This protein binds this small molecule.
Small molecule (SMILES): CC(=O)N[C@@H]1[C@@H](O)[C@H](O)[C@@H](CO)O[C@H]1O

Binding-site contacts:
Ligand atom C8 contacts residue VAL606 of chain 1.J at 3.8 Å (hydrophobic).
Ligand atom N2 contacts residue VAL312 of chain 1.B at 3.8 Å.
Ligand atom C7 contacts residue ASN49 of chain 1.B at 3.1 Å.
Ligand atom C3 contacts residue ASN49 of chain 1.B at 3.8 Å.
Ligand atom C7 contacts residue VAL312 of chain 1.B at 4.2 Å (hydrophobic).
Ligand atom C5 contacts residue ASN49 of chain 1.B at 3.7 Å.
Ligand atom C8 contacts residue SER48 of chain 1.B at 3.9 Å.
Ligand atom N2 contacts residue ASN49 of chain 1.B at 2.8 Å (h-bond).
Ligand atom C8 contacts residue VAL312 of chain 1.B at 3.6 Å (hydrophobic).
Ligand atom O7 contacts residue SER48 of chain 1.B at 4.5 Å.
Ligand atom C1 contacts residue ASN49 of chain 1.B at 1.5 Å.
Ligand atom C8 contacts residue ASN49 of chain 1.B at 4.2 Å.
Ligand atom C2 contacts residue ASN49 of chain 1.B at 2.5 Å.
Ligand atom O5 contacts residue ASN49 of chain 1.B at 2.4 Å (h-bond).
Ligand atom O7 contacts residue ASN49 of chain 1.B at 3.1 Å (h-bond).
Ligand atom C4 contacts residue ASN49 of chain 1.B at 4.2 Å.

Sequence of chain 1.J:
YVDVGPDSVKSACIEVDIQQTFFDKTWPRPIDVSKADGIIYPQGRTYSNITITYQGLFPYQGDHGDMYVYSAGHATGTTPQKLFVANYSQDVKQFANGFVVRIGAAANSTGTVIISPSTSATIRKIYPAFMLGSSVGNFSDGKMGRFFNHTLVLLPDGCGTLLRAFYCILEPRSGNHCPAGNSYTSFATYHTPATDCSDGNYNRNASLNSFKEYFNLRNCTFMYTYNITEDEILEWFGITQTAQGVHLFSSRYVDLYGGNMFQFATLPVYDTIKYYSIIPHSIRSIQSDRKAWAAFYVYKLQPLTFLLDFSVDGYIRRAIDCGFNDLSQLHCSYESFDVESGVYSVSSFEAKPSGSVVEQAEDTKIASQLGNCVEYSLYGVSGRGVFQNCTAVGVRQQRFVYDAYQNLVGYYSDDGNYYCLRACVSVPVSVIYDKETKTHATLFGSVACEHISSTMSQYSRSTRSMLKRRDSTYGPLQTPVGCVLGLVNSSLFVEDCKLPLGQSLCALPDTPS

Sequence of chain 1.B:
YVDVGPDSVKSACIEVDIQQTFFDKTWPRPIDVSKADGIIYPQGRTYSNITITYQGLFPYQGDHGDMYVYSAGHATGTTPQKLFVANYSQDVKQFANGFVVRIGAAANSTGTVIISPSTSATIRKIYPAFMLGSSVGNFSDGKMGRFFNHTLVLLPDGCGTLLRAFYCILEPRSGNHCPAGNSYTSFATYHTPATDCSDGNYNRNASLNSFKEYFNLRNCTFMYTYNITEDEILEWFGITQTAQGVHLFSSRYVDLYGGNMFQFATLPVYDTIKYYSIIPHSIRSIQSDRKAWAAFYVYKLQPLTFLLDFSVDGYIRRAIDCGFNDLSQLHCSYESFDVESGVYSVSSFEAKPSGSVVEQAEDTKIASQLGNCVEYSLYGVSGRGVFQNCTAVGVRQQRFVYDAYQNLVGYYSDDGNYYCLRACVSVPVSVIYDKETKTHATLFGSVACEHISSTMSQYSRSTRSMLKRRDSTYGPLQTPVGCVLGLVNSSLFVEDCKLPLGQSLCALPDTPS